Sequence of chain 1.D:
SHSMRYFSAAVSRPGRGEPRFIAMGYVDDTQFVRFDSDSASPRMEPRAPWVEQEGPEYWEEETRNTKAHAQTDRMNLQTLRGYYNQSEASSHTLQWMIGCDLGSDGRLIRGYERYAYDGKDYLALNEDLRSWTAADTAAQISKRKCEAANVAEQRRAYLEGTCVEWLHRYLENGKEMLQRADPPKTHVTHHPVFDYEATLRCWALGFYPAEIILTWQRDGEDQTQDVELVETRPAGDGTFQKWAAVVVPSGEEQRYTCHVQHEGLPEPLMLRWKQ

Binding-site contacts:
Ligand atom O contacts residue ARG157 of chain 1.D at 2.8 Å (salt-bridge).
Ligand atom NE2 contacts residue ASP75 of chain 1.D at 2.7 Å (salt-bridge).
Ligand atom NE contacts residue TRP168 of chain 1.D at 3.2 Å.
Ligand atom C contacts residue SER144 of chain 1.D at 3.4 Å.
Ligand atom N contacts residue ASN78 of chain 1.D at 3.4 Å (h-bond).
Ligand atom O contacts residue SER144 of chain 1.D at 2.6 Å (h-bond).
Ligand atom N contacts residue HIS71 of chain 1.D at 3.4 Å (h-bond).
Ligand atom O contacts residue TYR160 of chain 1.D at 2.6 Å (h-bond).
Ligand atom NH2 contacts residue TRP168 of chain 1.D at 3.3 Å.
Ligand atom ND1 contacts residue HIS71 of chain 1.D at 3.0 Å (h-bond).
Ligand atom O contacts residue TYR85 of chain 1.D at 2.7 Å (h-bond).
Ligand atom CD2 contacts residue ASP75 of chain 1.D at 3.2 Å.
Ligand atom O contacts residue ASN78 of chain 1.D at 2.6 Å (h-bond).
Ligand atom NH2 contacts residue GLU63 of chain 1.D at 3.2 Å (salt-bridge).
Ligand atom CD contacts residue GLU64 of chain 1.D at 3.1 Å.
Ligand atom CB contacts residue SER144 of chain 1.D at 3.3 Å.
Ligand atom N contacts residue TYR117 of chain 1.D at 3.1 Å (h-bond).
Ligand atom C contacts residue HIS71 of chain 1.D at 3.4 Å.
Ligand atom CG contacts residue THR164 of chain 1.D at 3.5 Å.
Ligand atom CA contacts residue TYR8 of chain 1.D at 3.2 Å (hydrophobic).
Ligand atom CB contacts residue TYR117 of chain 1.D at 3.2 Å (hydrophobic).
Ligand atom CZ contacts residue TRP168 of chain 1.D at 3.4 Å (hydrophobic).
Ligand atom CG2 contacts residue GLU64 of chain 1.D at 3.3 Å.
Ligand atom CE1 contacts residue TRP98 of chain 1.D at 3.4 Å (hydrophobic).
Ligand atom N contacts residue TYR8 of chain 1.D at 2.3 Å (h-bond).
Ligand atom CD2 contacts residue TYR117 of chain 1.D at 3.2 Å (hydrophobic).
Ligand atom NH1 contacts residue GLU64 of chain 1.D at 2.8 Å (salt-bridge).
Ligand atom CB contacts residue TRP168 of chain 1.D at 3.4 Å (hydrophobic).
Ligand atom NH1 contacts residue GLU63 of chain 1.D at 2.4 Å (salt-bridge).
Ligand atom O contacts residue HIS71 of chain 1.D at 3.3 Å (h-bond).
Ligand atom CZ contacts residue GLU63 of chain 1.D at 3.1 Å.
Ligand atom N contacts residue TYR8 of chain 1.D at 3.3 Å (h-bond).
Ligand atom CD1 contacts residue ARG157 of chain 1.D at 3.4 Å.
Ligand atom N contacts residue TYR172 of chain 1.D at 2.9 Å (h-bond).
Ligand atom O contacts residue HIS71 of chain 1.D at 2.7 Å (h-bond).
Ligand atom C contacts residue HIS71 of chain 1.D at 3.4 Å.
Ligand atom N contacts residue GLU64 of chain 1.D at 3.0 Å (salt-bridge).
Ligand atom NE2 contacts residue TYR117 of chain 1.D at 3.2 Å.
Ligand atom C contacts residue TYR8 of chain 1.D at 3.2 Å (hydrophobic).
Ligand atom CG contacts residue ASN78 of chain 1.D at 3.4 Å.

This small molecule binds to this protein.
Small molecule (SMILES): CC[C@H](C)[C@H](NC(=O)[C@@H](N)CCCN=C(N)N)C(=O)N[C@H](C(=O)N1CCC[C@H]1C(=O)N[C@@H](CCCN=C(N)N)C(=O)N[C@@H](CC1=NC=NC1)C(=O)N[C@@H](CC(C)C)C(=O)N[C@@H](CCC(N)=O)C(=O)N[C@@H](CC(C)C)C(=O)O)[C@@H](C)CC